Sequence of chain 1.E:
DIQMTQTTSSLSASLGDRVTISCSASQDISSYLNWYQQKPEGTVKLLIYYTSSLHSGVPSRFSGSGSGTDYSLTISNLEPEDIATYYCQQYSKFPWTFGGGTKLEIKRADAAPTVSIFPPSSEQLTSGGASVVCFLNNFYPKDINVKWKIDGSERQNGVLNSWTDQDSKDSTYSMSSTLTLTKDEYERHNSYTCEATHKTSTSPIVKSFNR

This protein binds this small molecule.
Small molecule (SMILES): OC[C@H]1O[C@H](O)[C@H](O)[C@@H](O)[C@@H]1O

Binding-site contacts:
Ligand atom C4 contacts residue THR103 of chain 1.F at 3.4 Å.
Ligand atom O4 contacts residue TYR49 of chain 1.E at 3.9 Å.
Ligand atom C1 contacts residue HIS55 of chain 1.E at 4.2 Å.
Ligand atom C3 contacts residue ASP107 of chain 1.F at 4.0 Å.
Ligand atom C2 contacts residue ASP111 of chain 1.F at 3.2 Å.
Ligand atom O2 contacts residue ALA109 of chain 1.F at 4.5 Å.
Ligand atom C5 contacts residue THR103 of chain 1.F at 4.3 Å.
Ligand atom C2 contacts residue THR103 of chain 1.F at 3.9 Å.
Ligand atom O1 contacts residue SER56 of chain 1.E at 4.4 Å.
Ligand atom O3 contacts residue TYR49 of chain 1.E at 3.8 Å.
Ligand atom O6 contacts residue THR103 of chain 1.F at 3.6 Å.
Ligand atom O1 contacts residue HIS55 of chain 1.E at 3.2 Å.
Ligand atom C4 contacts residue ASP107 of chain 1.F at 4.2 Å.
Ligand atom O3 contacts residue ASP107 of chain 1.F at 2.9 Å.
Ligand atom O4 contacts residue THR103 of chain 1.F at 3.5 Å.
Ligand atom C4 contacts residue TYR49 of chain 1.E at 4.2 Å (hydrophobic).
Ligand atom O4 contacts residue ASP107 of chain 1.F at 3.1 Å (salt-bridge).
Ligand atom O5 contacts residue ASP111 of chain 1.F at 4.2 Å.
Ligand atom O1 contacts residue ASP111 of chain 1.F at 3.8 Å.
Ligand atom O2 contacts residue TYR49 of chain 1.E at 4.0 Å.
Ligand atom C3 contacts residue TYR49 of chain 1.E at 3.5 Å (hydrophobic).
Ligand atom C6 contacts residue THR103 of chain 1.F at 4.2 Å.
Ligand atom C5 contacts residue TYR49 of chain 1.E at 3.8 Å (hydrophobic).
Ligand atom O3 contacts residue THR103 of chain 1.F at 2.9 Å (h-bond).
Ligand atom C1 contacts residue ASP111 of chain 1.F at 3.1 Å.
Ligand atom O2 contacts residue ASP111 of chain 1.F at 3.0 Å (salt-bridge).
Ligand atom O2 contacts residue LEU46 of chain 1.E at 4.2 Å.
Ligand atom C3 contacts residue THR103 of chain 1.F at 3.6 Å.
Ligand atom O1 contacts residue TYR49 of chain 1.E at 3.7 Å.

Sequence of chain 1.F:
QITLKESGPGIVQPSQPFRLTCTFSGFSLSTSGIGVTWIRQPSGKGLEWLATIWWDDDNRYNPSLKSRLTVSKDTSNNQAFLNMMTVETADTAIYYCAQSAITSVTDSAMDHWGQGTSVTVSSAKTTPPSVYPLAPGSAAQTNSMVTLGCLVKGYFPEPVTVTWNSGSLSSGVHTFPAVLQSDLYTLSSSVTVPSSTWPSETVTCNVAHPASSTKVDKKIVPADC